Sequence of chain 1.D:
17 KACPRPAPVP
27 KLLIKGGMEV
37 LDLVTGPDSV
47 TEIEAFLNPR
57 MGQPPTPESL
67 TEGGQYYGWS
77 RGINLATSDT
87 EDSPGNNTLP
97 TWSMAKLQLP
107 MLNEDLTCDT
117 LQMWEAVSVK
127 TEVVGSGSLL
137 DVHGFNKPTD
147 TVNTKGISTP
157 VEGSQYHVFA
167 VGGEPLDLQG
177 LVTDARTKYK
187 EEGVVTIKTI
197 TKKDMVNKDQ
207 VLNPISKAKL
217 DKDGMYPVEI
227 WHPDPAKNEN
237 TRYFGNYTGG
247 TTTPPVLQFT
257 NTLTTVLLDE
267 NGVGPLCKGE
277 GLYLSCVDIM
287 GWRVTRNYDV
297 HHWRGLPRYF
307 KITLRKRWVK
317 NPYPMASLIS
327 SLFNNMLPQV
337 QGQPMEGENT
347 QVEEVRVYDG

Sequence of chain 1.E:
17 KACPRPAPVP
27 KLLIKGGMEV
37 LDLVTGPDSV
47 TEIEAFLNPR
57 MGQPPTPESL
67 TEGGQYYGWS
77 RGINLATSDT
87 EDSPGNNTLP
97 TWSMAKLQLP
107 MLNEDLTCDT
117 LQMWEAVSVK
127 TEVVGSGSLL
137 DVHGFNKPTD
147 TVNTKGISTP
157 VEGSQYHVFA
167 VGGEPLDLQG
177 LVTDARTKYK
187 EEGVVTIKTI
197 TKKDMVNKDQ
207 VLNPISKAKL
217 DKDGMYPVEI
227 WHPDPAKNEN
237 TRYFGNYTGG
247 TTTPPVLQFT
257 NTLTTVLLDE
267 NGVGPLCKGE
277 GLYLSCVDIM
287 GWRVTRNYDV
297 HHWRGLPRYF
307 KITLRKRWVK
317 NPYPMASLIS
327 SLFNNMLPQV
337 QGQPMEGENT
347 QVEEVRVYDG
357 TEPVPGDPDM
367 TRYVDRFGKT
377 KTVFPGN

This small molecule binds to this protein.
Small molecule (SMILES): CC(=O)N[C@H]1[C@H]([C@H](O)[C@H](O)CO)O[C@@](O[C@H]2[C@@H](O)[C@@H](CO)O[C@@H](O[C@H]3[C@H](O)[C@@H](O)[C@H](O)O[C@@H]3CO)[C@@H]2O)(C(=O)O)C[C@@H]1O

Binding-site contacts:
Ligand atom C1 contacts residue TYR72 of chain 1.D at 3.8 Å (hydrophobic).
Ligand atom O1A contacts residue ARG77 of chain 1.D at 2.8 Å (salt-bridge).
Ligand atom C1 contacts residue ARG77 of chain 1.D at 3.4 Å.
Ligand atom C2 contacts residue ARG77 of chain 1.D at 4.0 Å.
Ligand atom C6 contacts residue THR94 of chain 1.D at 4.2 Å.
Ligand atom C4 contacts residue TYR72 of chain 1.D at 3.4 Å (hydrophobic).
Ligand atom O6 contacts residue ASN93 of chain 1.D at 3.4 Å (h-bond).
Ligand atom O4 contacts residue ARG77 of chain 1.D at 4.3 Å.
Ligand atom C11 contacts residue ASP85 of chain 1.E at 3.6 Å.
Ligand atom O8 contacts residue ARG77 of chain 1.D at 3.6 Å.
Ligand atom O1B contacts residue ARG77 of chain 1.D at 2.8 Å (salt-bridge).
Ligand atom C3 contacts residue HIS298 of chain 1.D at 3.9 Å.
Ligand atom C11 contacts residue TYR72 of chain 1.D at 4.0 Å (hydrophobic).
Ligand atom O4 contacts residue HIS298 of chain 1.D at 2.6 Å (h-bond).
Ligand atom O3 contacts residue ASN80 of chain 1.D at 3.8 Å.
Ligand atom O3 contacts residue VAL296 of chain 1.D at 4.3 Å.
Ligand atom O4 contacts residue VAL296 of chain 1.D at 4.0 Å.
Ligand atom C4 contacts residue VAL296 of chain 1.D at 4.2 Å (hydrophobic).
Ligand atom O4 contacts residue GLY78 of chain 1.D at 3.1 Å (h-bond).
Ligand atom O10 contacts residue THR291 of chain 1.D at 3.8 Å.
Ligand atom O1A contacts residue TYR72 of chain 1.D at 3.3 Å.
Ligand atom C6 contacts residue ASN93 of chain 1.D at 3.2 Å.
Ligand atom C6 contacts residue TYR72 of chain 1.D at 3.8 Å (hydrophobic).
Ligand atom O4 contacts residue ILE79 of chain 1.D at 4.2 Å.
Ligand atom C10 contacts residue TYR72 of chain 1.D at 3.8 Å (hydrophobic).
Ligand atom O4 contacts residue THR291 of chain 1.D at 4.0 Å.
Ligand atom N5 contacts residue TYR72 of chain 1.D at 3.0 Å (h-bond).
Ligand atom O1B contacts residue TYR72 of chain 1.D at 4.0 Å.
Ligand atom O4 contacts residue TYR72 of chain 1.D at 3.9 Å.
Ligand atom C4 contacts residue GLY78 of chain 1.D at 3.8 Å.
Ligand atom C4 contacts residue ARG77 of chain 1.D at 4.1 Å.
Ligand atom C5 contacts residue TYR72 of chain 1.D at 3.6 Å (hydrophobic).
Ligand atom C3 contacts residue GLY78 of chain 1.D at 4.0 Å.
Ligand atom O3 contacts residue ARG77 of chain 1.D at 4.3 Å.
Ligand atom C4 contacts residue HIS298 of chain 1.D at 3.7 Å.
Ligand atom C3 contacts residue ARG77 of chain 1.D at 3.4 Å.
Ligand atom O3 contacts residue GLY78 of chain 1.D at 3.8 Å.
Ligand atom O8 contacts residue TYR72 of chain 1.D at 3.7 Å.
Ligand atom C3 contacts residue VAL296 of chain 1.D at 3.5 Å (hydrophobic).
Ligand atom O1A contacts residue GLY78 of chain 1.D at 4.1 Å.